Binding-site contacts:
Ligand atom CB contacts residue PLP1 of chain 1.F at 3.6 Å.
Ligand atom OXT contacts residue THR152 of chain 1.B at 2.6 Å (h-bond).
Ligand atom C2A contacts residue GLY261 of chain 1.B at 2.8 Å.
Ligand atom C contacts residue THR152 of chain 1.B at 3.2 Å.
Ligand atom CA contacts residue GLN224 of chain 1.B at 3.9 Å.
Ligand atom CB contacts residue SER153 of chain 1.B at 3.8 Å.
Ligand atom OG contacts residue SER153 of chain 1.B at 3.0 Å (h-bond).
Ligand atom O contacts residue SER153 of chain 1.B at 3.5 Å (h-bond).
Ligand atom N contacts residue SER153 of chain 1.B at 3.3 Å (h-bond).
Ligand atom O contacts residue PHE156 of chain 1.B at 2.7 Å (h-bond).
Ligand atom OXT contacts residue SER154 of chain 1.B at 3.8 Å.
Ligand atom C contacts residue GLN224 of chain 1.B at 3.7 Å.
Ligand atom CA contacts residue SER153 of chain 1.B at 3.6 Å.
Ligand atom C2A contacts residue ARG297 of chain 1.B at 3.6 Å.
Ligand atom C1A contacts residue PHE225 of chain 1.B at 4.1 Å (hydrophobic).
Ligand atom C1A contacts residue GLY261 of chain 1.B at 4.0 Å.
Ligand atom O contacts residue ASN155 of chain 1.B at 3.4 Å (h-bond).
Ligand atom OXT contacts residue GLN224 of chain 1.B at 3.3 Å (h-bond).
Ligand atom C2A contacts residue GLY295 of chain 1.B at 4.0 Å.
Ligand atom CA contacts residue PLP1 of chain 1.F at 2.7 Å.
Ligand atom OAC contacts residue THR203 of chain 1.B at 3.7 Å.
Ligand atom OXT contacts residue PHE156 of chain 1.B at 3.9 Å.
Ligand atom O contacts residue SER154 of chain 1.B at 4.0 Å.
Ligand atom C1A contacts residue ARG297 of chain 1.B at 4.2 Å.
Ligand atom N contacts residue GLY295 of chain 1.B at 3.8 Å.
Ligand atom OAC contacts residue ARG297 of chain 1.B at 3.6 Å.
Ligand atom O contacts residue THR152 of chain 1.B at 3.3 Å (h-bond).
Ligand atom C1A contacts residue GLY295 of chain 1.B at 3.7 Å.
Ligand atom OXT contacts residue SER153 of chain 1.B at 2.6 Å (h-bond).
Ligand atom OG contacts residue GLY295 of chain 1.B at 3.7 Å.
Ligand atom OAC contacts residue GLY295 of chain 1.B at 4.0 Å.
Ligand atom O contacts residue PLP1 of chain 1.F at 3.6 Å.
Ligand atom C2A contacts residue THR262 of chain 1.B at 3.3 Å.
Ligand atom C contacts residue PHE156 of chain 1.B at 3.5 Å (hydrophobic).
Ligand atom C2A contacts residue PHE225 of chain 1.B at 3.4 Å (hydrophobic).
Ligand atom N contacts residue PLP1 of chain 1.F at 1.8 Å.
Ligand atom C1A contacts residue SER153 of chain 1.B at 4.1 Å.
Ligand atom CB contacts residue GLN224 of chain 1.B at 3.9 Å.
Ligand atom C contacts residue PLP1 of chain 1.F at 3.9 Å.
Ligand atom C contacts residue SER153 of chain 1.B at 3.1 Å.

This protein binds this small molecule.
Small molecule (SMILES): CC(=O)OC[C@H](N)C(=O)O

Sequence of chain 1.B:
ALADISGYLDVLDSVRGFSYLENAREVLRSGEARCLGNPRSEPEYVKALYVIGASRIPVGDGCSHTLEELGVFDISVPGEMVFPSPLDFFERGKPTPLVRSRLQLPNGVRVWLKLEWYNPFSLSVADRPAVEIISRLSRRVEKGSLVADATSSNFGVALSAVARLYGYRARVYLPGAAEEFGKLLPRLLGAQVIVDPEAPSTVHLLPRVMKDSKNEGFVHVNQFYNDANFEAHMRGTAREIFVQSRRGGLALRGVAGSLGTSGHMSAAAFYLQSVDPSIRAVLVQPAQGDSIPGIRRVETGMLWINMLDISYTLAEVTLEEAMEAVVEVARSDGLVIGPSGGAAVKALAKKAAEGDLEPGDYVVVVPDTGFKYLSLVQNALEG